Binding-site contacts:
Ligand atom N3 contacts residue NAP1 of chain 1.E at 3.0 Å (h-bond).
Ligand atom CAR contacts residue NAP1 of chain 1.E at 3.8 Å.
Ligand atom NAO contacts residue PHE117 of chain 1.A at 3.6 Å.
Ligand atom CAU contacts residue NAP1 of chain 1.E at 3.8 Å.
Ligand atom CAC contacts residue MET183 of chain 1.A at 3.6 Å (hydrophobic).
Ligand atom C4 contacts residue TYR194 of chain 1.A at 3.5 Å (hydrophobic).
Ligand atom C4 contacts residue PHE117 of chain 1.A at 3.6 Å (hydrophobic).
Ligand atom CAT contacts residue PHE117 of chain 1.A at 3.7 Å (hydrophobic).
Ligand atom CAK contacts residue PHE117 of chain 1.A at 3.7 Å (hydrophobic).
Ligand atom CAI contacts residue NAP1 of chain 1.E at 3.8 Å.
Ligand atom C2 contacts residue NAP1 of chain 1.E at 3.2 Å.
Ligand atom NAA contacts residue PHE117 of chain 1.A at 3.6 Å.
Ligand atom CAU contacts residue PHE117 of chain 1.A at 3.7 Å (hydrophobic).
Ligand atom NAA contacts residue NAP1 of chain 1.E at 3.0 Å (h-bond).
Ligand atom CAH contacts residue LEU229 of chain 1.A at 3.6 Å (hydrophobic).
Ligand atom N1 contacts residue NAP1 of chain 1.E at 2.7 Å (h-bond).
Ligand atom CAE contacts residue GLY225 of chain 1.A at 3.4 Å.
Ligand atom CAJ contacts residue ASP181 of chain 1.A at 3.2 Å.
Ligand atom N1 contacts residue PHE117 of chain 1.A at 3.8 Å.
Ligand atom CAT contacts residue NAP1 of chain 1.E at 3.4 Å.
Ligand atom C6 contacts residue NAP1 of chain 1.E at 3.5 Å.
Ligand atom N3 contacts residue TYR194 of chain 1.A at 3.5 Å (h-bond).
Ligand atom CAL contacts residue NAP1 of chain 1.E at 3.1 Å.
Ligand atom N3 contacts residue PHE117 of chain 1.A at 3.7 Å.
Ligand atom CAJ contacts residue TYR194 of chain 1.A at 3.8 Å (hydrophobic).
Ligand atom NAO contacts residue TYR194 of chain 1.A at 2.9 Å (h-bond).
Ligand atom C5 contacts residue PHE117 of chain 1.A at 3.7 Å (hydrophobic).
Ligand atom C2 contacts residue PHE117 of chain 1.A at 3.5 Å (hydrophobic).
Ligand atom CAH contacts residue NAP1 of chain 1.E at 3.8 Å.
Ligand atom CAD contacts residue LEU229 of chain 1.A at 3.5 Å (hydrophobic).
Ligand atom NAB contacts residue ARG34 of chain 1.A at 3.6 Å (salt-bridge).
Ligand atom CAE contacts residue VAL226 of chain 1.A at 3.8 Å (hydrophobic).
Ligand atom NAB contacts residue NAP1 of chain 1.E at 3.5 Å (h-bond).
Ligand atom CAI contacts residue GLY225 of chain 1.A at 3.3 Å.
Ligand atom NAO contacts residue NAP1 of chain 1.E at 3.5 Å.
Ligand atom NAA contacts residue SER115 of chain 1.A at 2.9 Å (h-bond).
Ligand atom C6 contacts residue PHE117 of chain 1.A at 3.7 Å (hydrophobic).
Ligand atom C4 contacts residue NAP1 of chain 1.E at 3.8 Å.
Ligand atom CAQ contacts residue NAP1 of chain 1.E at 3.6 Å.
Ligand atom CAF contacts residue ASP181 of chain 1.A at 3.4 Å.

A protein and the small-molecule ligand that binds it are described below.
Small molecule (SMILES): Nc1nc(N)c2c(-c3ccccc3)c(-c3ccccc3)[nH]c2n1

Sequence of chain 1.A:
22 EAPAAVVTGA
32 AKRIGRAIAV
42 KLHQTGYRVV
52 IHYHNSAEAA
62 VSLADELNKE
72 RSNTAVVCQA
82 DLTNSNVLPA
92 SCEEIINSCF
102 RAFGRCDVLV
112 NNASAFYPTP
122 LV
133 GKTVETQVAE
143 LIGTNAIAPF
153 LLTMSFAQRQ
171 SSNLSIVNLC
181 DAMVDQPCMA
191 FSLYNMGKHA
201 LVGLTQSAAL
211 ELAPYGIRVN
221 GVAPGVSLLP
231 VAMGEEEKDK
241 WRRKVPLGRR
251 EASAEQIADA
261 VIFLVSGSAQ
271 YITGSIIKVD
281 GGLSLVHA